Binding-site contacts:
Ligand atom P7 contacts residue HIS180 of chain 3.C at 4.3 Å.
Ligand atom C1 contacts residue LEU193 of chain 3.C at 4.0 Å (hydrophobic).
Ligand atom O12 contacts residue TYR105 of chain 3.C at 3.8 Å.
Ligand atom C1 contacts residue LEU144 of chain 3.C at 3.8 Å (hydrophobic).
Ligand atom O12 contacts residue FE21 of chain 3.I at 4.4 Å.
Ligand atom C1 contacts residue GLU142 of chain 3.C at 3.9 Å.
Ligand atom O10 contacts residue PHE182 of chain 3.C at 4.2 Å.
Ligand atom P7 contacts residue ARG97 of chain 3.C at 4.0 Å.
Ligand atom O10 contacts residue HIS180 of chain 3.C at 3.5 Å (h-bond).
Ligand atom C6 contacts residue TYR103 of chain 3.C at 3.7 Å (hydrophobic).
Ligand atom C6 contacts residue FE21 of chain 3.I at 3.6 Å.
Ligand atom O14 contacts residue FE21 of chain 3.I at 3.9 Å.
Ligand atom C2 contacts residue PHE182 of chain 3.C at 4.3 Å (hydrophobic).
Ligand atom P7 contacts residue FE21 of chain 3.I at 3.3 Å.
Ligand atom O14 contacts residue LYS23 of chain 2.C at 2.8 Å (salt-bridge).
Ligand atom C6 contacts residue PHE182 of chain 3.C at 4.2 Å (hydrophobic).
Ligand atom O13 contacts residue HIS138 of chain 3.C at 3.1 Å (h-bond).
Ligand atom P7 contacts residue TYR105 of chain 3.C at 3.8 Å.
Ligand atom O13 contacts residue ASN135 of chain 3.C at 3.3 Å (h-bond).
Ligand atom O13 contacts residue FE21 of chain 3.I at 2.0 Å.
Ligand atom C6 contacts residue TYR105 of chain 3.C at 4.4 Å (hydrophobic).
Ligand atom O10 contacts residue FE21 of chain 3.I at 2.1 Å.
Ligand atom P7 contacts residue ASN135 of chain 3.C at 3.7 Å.
Ligand atom C1 contacts residue ALA195 of chain 3.C at 4.3 Å (hydrophobic).
Ligand atom C2 contacts residue FE21 of chain 3.I at 3.3 Å.
Ligand atom O13 contacts residue LYS23 of chain 2.C at 3.7 Å.
Ligand atom O12 contacts residue ASN135 of chain 3.C at 3.1 Å (h-bond).
Ligand atom O13 contacts residue GLU142 of chain 3.C at 4.1 Å.
Ligand atom C1 contacts residue VAL122 of chain 3.C at 4.1 Å (hydrophobic).
Ligand atom O14 contacts residue TYR105 of chain 3.C at 2.9 Å (h-bond).
Ligand atom O12 contacts residue ARG97 of chain 3.C at 2.6 Å (salt-bridge).
Ligand atom C6 contacts residue HIS180 of chain 3.C at 4.4 Å.
Ligand atom C2 contacts residue GLU142 of chain 3.C at 3.5 Å.
Ligand atom O10 contacts residue GLU142 of chain 3.C at 2.5 Å (salt-bridge).
Ligand atom O12 contacts residue TYR103 of chain 3.C at 3.7 Å.
Ligand atom O10 contacts residue HIS138 of chain 3.C at 4.2 Å.
Ligand atom O13 contacts residue HIS180 of chain 3.C at 3.2 Å (h-bond).
Ligand atom P7 contacts residue TYR103 of chain 3.C at 4.2 Å.
Ligand atom C1 contacts residue PHE182 of chain 3.C at 3.6 Å (hydrophobic).
Ligand atom P7 contacts residue LYS23 of chain 2.C at 4.0 Å.

Sequence of chain 2.C:
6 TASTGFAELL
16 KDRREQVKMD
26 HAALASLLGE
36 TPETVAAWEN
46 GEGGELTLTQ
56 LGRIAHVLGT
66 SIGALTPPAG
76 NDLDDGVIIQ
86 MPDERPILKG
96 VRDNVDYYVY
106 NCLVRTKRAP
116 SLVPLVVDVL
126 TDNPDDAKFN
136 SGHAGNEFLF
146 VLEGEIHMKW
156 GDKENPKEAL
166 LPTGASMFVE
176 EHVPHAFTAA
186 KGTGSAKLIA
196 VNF

The protein below binds the small molecule below.
Small molecule (SMILES): C[C@@H](O)CP(=O)(O)O

Sequence of chain 3.C:
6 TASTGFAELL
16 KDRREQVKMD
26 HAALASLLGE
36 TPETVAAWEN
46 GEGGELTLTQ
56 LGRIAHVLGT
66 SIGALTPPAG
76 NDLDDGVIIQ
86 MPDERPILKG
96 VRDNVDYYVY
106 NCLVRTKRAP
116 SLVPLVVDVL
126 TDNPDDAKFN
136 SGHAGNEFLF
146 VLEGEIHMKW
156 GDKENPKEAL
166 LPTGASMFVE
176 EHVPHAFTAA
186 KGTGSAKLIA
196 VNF